This small molecule binds to this protein.
Small molecule (SMILES): OC[C@H]1O[C@@H](O)[C@@H](O)[C@@H](O)[C@@H]1O

Sequence of chain 1.B:
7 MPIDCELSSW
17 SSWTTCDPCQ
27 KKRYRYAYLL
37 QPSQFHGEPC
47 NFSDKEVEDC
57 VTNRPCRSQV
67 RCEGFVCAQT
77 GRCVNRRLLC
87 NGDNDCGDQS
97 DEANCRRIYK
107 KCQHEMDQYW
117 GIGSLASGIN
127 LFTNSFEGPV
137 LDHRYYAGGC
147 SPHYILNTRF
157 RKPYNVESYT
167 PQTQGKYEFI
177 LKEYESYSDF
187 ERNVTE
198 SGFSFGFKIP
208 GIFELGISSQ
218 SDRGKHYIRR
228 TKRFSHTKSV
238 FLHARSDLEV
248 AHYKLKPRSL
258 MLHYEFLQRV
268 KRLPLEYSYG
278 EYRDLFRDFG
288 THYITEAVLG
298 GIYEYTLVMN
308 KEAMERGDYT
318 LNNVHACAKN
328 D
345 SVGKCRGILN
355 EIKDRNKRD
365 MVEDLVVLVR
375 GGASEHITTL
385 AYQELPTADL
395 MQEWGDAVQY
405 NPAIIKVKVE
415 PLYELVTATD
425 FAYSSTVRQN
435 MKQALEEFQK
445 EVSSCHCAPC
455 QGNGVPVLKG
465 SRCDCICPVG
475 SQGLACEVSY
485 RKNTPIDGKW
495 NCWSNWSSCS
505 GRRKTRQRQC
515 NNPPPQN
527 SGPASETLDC

Binding-site contacts:
Ligand atom C1 contacts residue TRP500 of chain 1.B at 1.5 Å (hydrophobic).
Ligand atom C6 contacts residue LYS444 of chain 1.B at 3.0 Å.
Ligand atom O6 contacts residue GLU441 of chain 1.B at 3.8 Å.
Ligand atom O3 contacts residue ARG506 of chain 1.B at 4.5 Å.
Ligand atom C4 contacts residue TRP500 of chain 1.B at 4.3 Å (hydrophobic).
Ligand atom O2 contacts residue ARG506 of chain 1.B at 2.5 Å.
Ligand atom O5 contacts residue TRP500 of chain 1.B at 2.4 Å.
Ligand atom C5 contacts residue TRP500 of chain 1.B at 3.7 Å (hydrophobic).
Ligand atom O3 contacts residue GLU440 of chain 1.B at 4.0 Å.
Ligand atom C5 contacts residue ASN499 of chain 1.B at 4.5 Å.
Ligand atom O6 contacts residue LYS444 of chain 1.B at 3.0 Å (salt-bridge).
Ligand atom O2 contacts residue TRP500 of chain 1.B at 2.7 Å.
Ligand atom C2 contacts residue ARG506 of chain 1.B at 3.9 Å.
Ligand atom O3 contacts residue TRP500 of chain 1.B at 3.9 Å.
Ligand atom C2 contacts residue TRP500 of chain 1.B at 2.5 Å (hydrophobic).
Ligand atom O6 contacts residue GLU440 of chain 1.B at 4.3 Å.
Ligand atom C3 contacts residue TRP500 of chain 1.B at 3.7 Å (hydrophobic).